Sequence of chain 1.R:
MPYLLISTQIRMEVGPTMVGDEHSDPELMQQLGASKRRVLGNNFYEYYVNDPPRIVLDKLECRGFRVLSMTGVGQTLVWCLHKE

Sequence of chain 1.G:
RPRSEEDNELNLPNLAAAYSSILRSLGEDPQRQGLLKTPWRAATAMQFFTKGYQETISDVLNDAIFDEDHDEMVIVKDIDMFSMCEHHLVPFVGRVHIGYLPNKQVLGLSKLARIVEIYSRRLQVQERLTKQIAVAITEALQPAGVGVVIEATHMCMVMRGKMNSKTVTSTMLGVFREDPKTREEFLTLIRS

Binding-site contacts:
Ligand atom CG contacts residue ILE10 of chain 1.Q at 3.2 Å (hydrophobic).
Ligand atom C contacts residue GLY74 of chain 1.R at 3.9 Å.
Ligand atom O contacts residue THR76 of chain 1.R at 2.5 Å (h-bond).
Ligand atom CE1 contacts residue LEU77 of chain 1.Q at 4.0 Å (hydrophobic).
Ligand atom CZ contacts residue ILE10 of chain 1.Q at 3.8 Å (hydrophobic).
Ligand atom CA contacts residue THR76 of chain 1.R at 3.6 Å.
Ligand atom O contacts residue VAL73 of chain 1.R at 3.5 Å (h-bond).
Ligand atom O contacts residue GLY74 of chain 1.R at 3.8 Å.
Ligand atom OXT contacts residue PRO218 of chain 1.G at 3.5 Å.
Ligand atom CD1 contacts residue ILE10 of chain 1.Q at 3.5 Å (hydrophobic).
Ligand atom CZ contacts residue LEU77 of chain 1.Q at 3.9 Å (hydrophobic).
Ligand atom CG contacts residue VAL73 of chain 1.R at 3.6 Å (hydrophobic).
Ligand atom CA contacts residue ILE10 of chain 1.Q at 3.4 Å (hydrophobic).
Ligand atom CD1 contacts residue VAL73 of chain 1.R at 3.4 Å (hydrophobic).
Ligand atom CB contacts residue ILE10 of chain 1.Q at 3.8 Å (hydrophobic).
Ligand atom CD1 contacts residue GLN75 of chain 1.Q at 3.4 Å.
Ligand atom CB contacts residue VAL73 of chain 1.R at 3.3 Å (hydrophobic).
Ligand atom CD2 contacts residue VAL73 of chain 1.R at 3.6 Å (hydrophobic).
Ligand atom CZ contacts residue ARG11 of chain 1.Q at 3.8 Å.
Ligand atom CA contacts residue GLN75 of chain 1.Q at 3.6 Å.
Ligand atom CE1 contacts residue GLN9 of chain 1.Q at 3.8 Å.
Ligand atom CB contacts residue GLN75 of chain 1.Q at 3.4 Å.
Ligand atom N contacts residue ILE10 of chain 1.Q at 2.7 Å (h-bond).
Ligand atom O contacts residue GLN75 of chain 1.R at 3.0 Å (h-bond).
Ligand atom CZ contacts residue MET12 of chain 1.Q at 3.8 Å (hydrophobic).
Ligand atom CD2 contacts residue ILE10 of chain 1.Q at 3.2 Å (hydrophobic).
Ligand atom OXT contacts residue GLY74 of chain 1.R at 3.8 Å.
Ligand atom CE2 contacts residue ARG11 of chain 1.Q at 3.9 Å.
Ligand atom C contacts residue THR76 of chain 1.R at 3.4 Å.
Ligand atom C contacts residue GLN75 of chain 1.R at 3.7 Å.
Ligand atom N contacts residue GLU216 of chain 1.G at 2.9 Å (salt-bridge).
Ligand atom CE1 contacts residue ILE10 of chain 1.Q at 3.3 Å (hydrophobic).
Ligand atom N contacts residue GLN75 of chain 1.Q at 2.8 Å (h-bond).
Ligand atom CE2 contacts residue MET12 of chain 1.Q at 3.7 Å (hydrophobic).
Ligand atom OXT contacts residue GLN75 of chain 1.Q at 3.2 Å (h-bond).
Ligand atom CE2 contacts residue ILE10 of chain 1.Q at 3.5 Å (hydrophobic).
Ligand atom C contacts residue GLN75 of chain 1.Q at 4.0 Å.
Ligand atom CE1 contacts residue GLN75 of chain 1.Q at 3.5 Å.
Ligand atom OXT contacts residue GLN75 of chain 1.R at 3.9 Å.
Ligand atom C contacts residue VAL73 of chain 1.R at 3.8 Å (hydrophobic).

Sequence of chain 1.Q:
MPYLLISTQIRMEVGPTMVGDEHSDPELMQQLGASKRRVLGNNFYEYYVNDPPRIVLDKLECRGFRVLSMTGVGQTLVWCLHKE

A small-molecule ligand and the protein it binds are described below.
Small molecule (SMILES): N[C@@H](Cc1ccccc1)C(=O)O